The protein below binds the small molecule below.
Small molecule (SMILES): CC(=O)N[C@H]1[C@H](O[C@H]2[C@H](O)[C@@H](NC(C)=O)CO[C@@H]2CO)O[C@H](CO)[C@@H](O)[C@@H]1O

Binding-site contacts:
Ligand atom C2 contacts residue ASN1134 of chain 1.G at 2.6 Å.
Ligand atom C8 contacts residue HIS1083 of chain 1.G at 3.1 Å.
Ligand atom C7 contacts residue ASN1134 of chain 1.G at 3.5 Å.
Ligand atom C7 contacts residue CYS1082 of chain 1.G at 4.4 Å (hydrophobic).
Ligand atom C1 contacts residue ASN1134 of chain 1.G at 1.5 Å.
Ligand atom C8 contacts residue ASN1134 of chain 1.G at 4.5 Å.
Ligand atom C3 contacts residue ASN1134 of chain 1.G at 3.9 Å.
Ligand atom O5 contacts residue ASN1134 of chain 1.G at 2.5 Å (h-bond).
Ligand atom O7 contacts residue CYS1082 of chain 1.G at 3.2 Å (h-bond).
Ligand atom O7 contacts residue HIS1083 of chain 1.G at 3.9 Å.
Ligand atom N2 contacts residue ASN1134 of chain 1.G at 2.9 Å (h-bond).
Ligand atom C7 contacts residue HIS1083 of chain 1.G at 4.1 Å.
Ligand atom C4 contacts residue ASN1134 of chain 1.G at 4.4 Å.
Ligand atom C5 contacts residue ASN1134 of chain 1.G at 3.8 Å.
Ligand atom O7 contacts residue ASN1134 of chain 1.G at 3.3 Å (h-bond).

Sequence of chain 1.G:
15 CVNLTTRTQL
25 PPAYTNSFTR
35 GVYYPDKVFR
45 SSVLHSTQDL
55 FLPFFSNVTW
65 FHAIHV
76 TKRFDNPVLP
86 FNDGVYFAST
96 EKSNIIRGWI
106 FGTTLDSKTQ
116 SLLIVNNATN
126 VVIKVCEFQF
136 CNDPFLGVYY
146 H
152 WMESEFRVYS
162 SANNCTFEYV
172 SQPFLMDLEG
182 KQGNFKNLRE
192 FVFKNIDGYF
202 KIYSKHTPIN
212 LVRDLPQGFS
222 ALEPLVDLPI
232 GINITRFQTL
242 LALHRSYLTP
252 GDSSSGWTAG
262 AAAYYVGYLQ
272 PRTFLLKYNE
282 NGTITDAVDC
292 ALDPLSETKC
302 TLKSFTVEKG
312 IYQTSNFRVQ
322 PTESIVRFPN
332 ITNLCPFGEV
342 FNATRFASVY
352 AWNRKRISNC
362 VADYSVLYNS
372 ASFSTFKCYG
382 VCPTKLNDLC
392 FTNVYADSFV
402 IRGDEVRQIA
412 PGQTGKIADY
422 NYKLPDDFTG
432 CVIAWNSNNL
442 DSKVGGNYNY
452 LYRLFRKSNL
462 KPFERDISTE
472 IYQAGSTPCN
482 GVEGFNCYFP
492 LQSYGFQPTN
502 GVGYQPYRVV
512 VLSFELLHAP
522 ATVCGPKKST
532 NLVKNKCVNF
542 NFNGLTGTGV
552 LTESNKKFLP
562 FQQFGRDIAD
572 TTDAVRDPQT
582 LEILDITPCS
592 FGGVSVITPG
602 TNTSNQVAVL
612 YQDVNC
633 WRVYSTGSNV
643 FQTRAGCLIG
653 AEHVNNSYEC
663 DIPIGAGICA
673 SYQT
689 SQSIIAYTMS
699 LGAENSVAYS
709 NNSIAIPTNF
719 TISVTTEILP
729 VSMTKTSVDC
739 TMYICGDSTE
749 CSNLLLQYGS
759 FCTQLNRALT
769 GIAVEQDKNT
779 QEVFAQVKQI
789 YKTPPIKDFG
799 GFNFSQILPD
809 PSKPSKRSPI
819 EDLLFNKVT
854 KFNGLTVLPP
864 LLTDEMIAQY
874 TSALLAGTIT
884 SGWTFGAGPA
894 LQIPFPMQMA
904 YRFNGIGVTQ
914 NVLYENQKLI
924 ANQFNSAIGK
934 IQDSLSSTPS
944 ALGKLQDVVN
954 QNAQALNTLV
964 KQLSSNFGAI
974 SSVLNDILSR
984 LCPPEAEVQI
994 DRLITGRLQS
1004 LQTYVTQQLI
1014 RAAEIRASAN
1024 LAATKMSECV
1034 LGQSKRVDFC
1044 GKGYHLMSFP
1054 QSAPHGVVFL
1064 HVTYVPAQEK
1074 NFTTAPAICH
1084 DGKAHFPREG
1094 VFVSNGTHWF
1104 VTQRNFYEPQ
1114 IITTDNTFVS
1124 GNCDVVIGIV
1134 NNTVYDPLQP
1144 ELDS